Binding-site contacts:
Ligand atom C8 contacts residue THR239 of chain 3.A at 4.2 Å.
Ligand atom O4 contacts residue TRP237 of chain 3.A at 4.0 Å.
Ligand atom N2 contacts residue ASN166 of chain 3.A at 2.8 Å (h-bond).
Ligand atom O5 contacts residue THR168 of chain 3.A at 3.7 Å.
Ligand atom C1 contacts residue ASN166 of chain 3.A at 1.4 Å.
Ligand atom C2 contacts residue ASN166 of chain 3.A at 2.4 Å.
Ligand atom N2 contacts residue TRP237 of chain 3.A at 4.4 Å.
Ligand atom C6 contacts residue THR168 of chain 3.A at 4.2 Å.
Ligand atom C4 contacts residue ASN166 of chain 3.A at 4.2 Å.
Ligand atom O3 contacts residue TRP237 of chain 3.A at 3.8 Å.
Ligand atom O5 contacts residue ASN166 of chain 3.A at 2.4 Å (h-bond).
Ligand atom N2 contacts residue THR239 of chain 3.A at 4.3 Å.
Ligand atom O6 contacts residue THR168 of chain 3.A at 4.3 Å.
Ligand atom O6 contacts residue TRP237 of chain 3.A at 4.5 Å.
Ligand atom C7 contacts residue ASN166 of chain 3.A at 3.7 Å.
Ligand atom C5 contacts residue TRP237 of chain 3.A at 3.9 Å (hydrophobic).
Ligand atom C5 contacts residue ASN166 of chain 3.A at 3.6 Å.
Ligand atom C3 contacts residue ASN166 of chain 3.A at 3.7 Å.
Ligand atom C6 contacts residue TRP237 of chain 3.A at 3.5 Å (hydrophobic).
Ligand atom C1 contacts residue TRP237 of chain 3.A at 4.0 Å (hydrophobic).
Ligand atom C3 contacts residue TRP237 of chain 3.A at 4.5 Å (hydrophobic).
Ligand atom C4 contacts residue TRP237 of chain 3.A at 3.7 Å (hydrophobic).
Ligand atom O7 contacts residue ASN166 of chain 3.A at 4.2 Å.
Ligand atom O5 contacts residue TRP237 of chain 3.A at 3.8 Å.

Sequence of chain 3.A:
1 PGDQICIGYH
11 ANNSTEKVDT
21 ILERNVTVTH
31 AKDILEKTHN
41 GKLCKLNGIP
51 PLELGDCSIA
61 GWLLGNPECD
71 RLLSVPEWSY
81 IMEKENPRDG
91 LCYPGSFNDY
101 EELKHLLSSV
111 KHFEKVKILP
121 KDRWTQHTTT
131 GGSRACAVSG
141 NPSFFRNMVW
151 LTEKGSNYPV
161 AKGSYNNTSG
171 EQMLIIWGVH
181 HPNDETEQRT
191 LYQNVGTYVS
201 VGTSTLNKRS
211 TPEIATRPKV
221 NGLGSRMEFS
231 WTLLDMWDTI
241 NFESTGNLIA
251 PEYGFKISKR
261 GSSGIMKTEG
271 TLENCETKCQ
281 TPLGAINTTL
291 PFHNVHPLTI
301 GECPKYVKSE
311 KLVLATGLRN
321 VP

This protein binds this small molecule.
Small molecule (SMILES): CC(=O)N[C@H]1[C@H](O[C@H]2[C@H](O)[C@@H](NC(C)=O)CO[C@@H]2CO)O[C@H](CO)[C@@H](O)[C@@H]1O